Sequence of chain 1.A:
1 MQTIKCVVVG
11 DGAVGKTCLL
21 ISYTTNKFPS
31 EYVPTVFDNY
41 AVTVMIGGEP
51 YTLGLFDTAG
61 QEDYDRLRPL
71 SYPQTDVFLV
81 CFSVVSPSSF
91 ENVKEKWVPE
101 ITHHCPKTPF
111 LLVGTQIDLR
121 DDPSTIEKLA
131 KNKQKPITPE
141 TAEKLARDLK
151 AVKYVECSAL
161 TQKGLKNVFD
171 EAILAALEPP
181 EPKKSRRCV

Binding-site contacts:
Ligand atom O1A contacts residue LYS16 of chain 1.A at 3.7 Å.
Ligand atom N1 contacts residue LEU160 of chain 1.A at 3.3 Å.
Ligand atom O6 contacts residue ASP118 of chain 1.A at 3.6 Å.
Ligand atom C6 contacts residue GLN116 of chain 1.A at 3.7 Å.
Ligand atom O6 contacts residue ALA159 of chain 1.A at 2.7 Å (h-bond).
Ligand atom O1G contacts residue MG1 of chain 1.C at 2.1 Å.
Ligand atom C2 contacts residue ASP118 of chain 1.A at 3.4 Å.
Ligand atom O3A contacts residue GLY15 of chain 1.A at 3.1 Å (h-bond).
Ligand atom O1B contacts residue VAL14 of chain 1.A at 3.6 Å (h-bond).
Ligand atom O6 contacts residue LEU160 of chain 1.A at 2.9 Å (h-bond).
Ligand atom O6 contacts residue SER158 of chain 1.A at 3.5 Å.
Ligand atom O1B contacts residue GLY15 of chain 1.A at 3.1 Å (h-bond).
Ligand atom O2B contacts residue THR17 of chain 1.A at 3.2 Å (h-bond).
Ligand atom O5' contacts residue GLY15 of chain 1.A at 3.7 Å.
Ligand atom O1A contacts residue CYS18 of chain 1.A at 3.0 Å (h-bond).
Ligand atom O2A contacts residue VAL33 of chain 1.A at 3.6 Å.
Ligand atom N2 contacts residue LEU119 of chain 1.A at 3.3 Å.
Ligand atom O3G contacts residue LYS16 of chain 1.A at 2.6 Å (salt-bridge).
Ligand atom C5 contacts residue GLN116 of chain 1.A at 3.6 Å.
Ligand atom PA contacts residue GLY15 of chain 1.A at 3.7 Å.
Ligand atom N2 contacts residue ASP118 of chain 1.A at 2.7 Å (salt-bridge).
Ligand atom O3G contacts residue GLY60 of chain 1.A at 3.3 Å (h-bond).
Ligand atom O2G contacts residue GLN61 of chain 1.A at 2.5 Å (h-bond).
Ligand atom PB contacts residue MG1 of chain 1.C at 3.5 Å.
Ligand atom O1B contacts residue ASP11 of chain 1.A at 3.7 Å.
Ligand atom O1A contacts residue THR17 of chain 1.A at 3.3 Å (h-bond).
Ligand atom PB contacts residue GLY15 of chain 1.A at 3.7 Å.
Ligand atom C6 contacts residue ASP118 of chain 1.A at 3.6 Å.
Ligand atom N1 contacts residue ASP118 of chain 1.A at 2.8 Å (salt-bridge).
Ligand atom C3B contacts residue GLY12 of chain 1.A at 3.7 Å.
Ligand atom PB contacts residue LYS16 of chain 1.A at 3.6 Å.
Ligand atom N7 contacts residue CYS18 of chain 1.A at 3.7 Å.
Ligand atom O1A contacts residue GLY15 of chain 1.A at 3.3 Å.
Ligand atom PG contacts residue MG1 of chain 1.C at 3.4 Å.
Ligand atom O2B contacts residue MG1 of chain 1.C at 2.2 Å.
Ligand atom C8 contacts residue CYS18 of chain 1.A at 3.6 Å (hydrophobic).
Ligand atom O1B contacts residue LYS16 of chain 1.A at 2.9 Å (salt-bridge).
Ligand atom C3B contacts residue ALA13 of chain 1.A at 3.1 Å (hydrophobic).
Ligand atom C6 contacts residue LEU160 of chain 1.A at 3.6 Å (hydrophobic).
Ligand atom O4' contacts residue GLN116 of chain 1.A at 3.4 Å (h-bond).

This small molecule binds to this protein.
Small molecule (SMILES): Nc1nc2c(ncn2[C@@H]2O[C@H](CO[P](=O)(O)O[P](=O)(O)CP(=O)(O)O)[C@@H](O)[C@H]2O)c(=O)[nH]1